This protein binds this small molecule.
Small molecule (SMILES): CC(=O)N[C@@H]1[C@@H](O)[C@H](O)[C@@H](CO)O[C@H]1O

Binding-site contacts:
Ligand atom C1 contacts residue ASN457 of chain 1.A at 1.5 Å.
Ligand atom O7 contacts residue THR456 of chain 1.A at 4.4 Å.
Ligand atom O6 contacts residue SER459 of chain 1.A at 3.7 Å.
Ligand atom O6 contacts residue ASN457 of chain 1.A at 4.2 Å.
Ligand atom N2 contacts residue ASN457 of chain 1.A at 2.9 Å (h-bond).
Ligand atom C8 contacts residue ASN457 of chain 1.A at 4.4 Å.
Ligand atom C5 contacts residue ASN457 of chain 1.A at 3.8 Å.
Ligand atom C7 contacts residue ASN457 of chain 1.A at 3.2 Å.
Ligand atom O5 contacts residue ASN457 of chain 1.A at 2.5 Å (h-bond).
Ligand atom O7 contacts residue ASN457 of chain 1.A at 3.2 Å (h-bond).
Ligand atom C4 contacts residue ASN457 of chain 1.A at 4.3 Å.
Ligand atom C3 contacts residue ASN457 of chain 1.A at 3.8 Å.
Ligand atom C2 contacts residue ASN457 of chain 1.A at 2.5 Å.

Sequence of chain 1.A:
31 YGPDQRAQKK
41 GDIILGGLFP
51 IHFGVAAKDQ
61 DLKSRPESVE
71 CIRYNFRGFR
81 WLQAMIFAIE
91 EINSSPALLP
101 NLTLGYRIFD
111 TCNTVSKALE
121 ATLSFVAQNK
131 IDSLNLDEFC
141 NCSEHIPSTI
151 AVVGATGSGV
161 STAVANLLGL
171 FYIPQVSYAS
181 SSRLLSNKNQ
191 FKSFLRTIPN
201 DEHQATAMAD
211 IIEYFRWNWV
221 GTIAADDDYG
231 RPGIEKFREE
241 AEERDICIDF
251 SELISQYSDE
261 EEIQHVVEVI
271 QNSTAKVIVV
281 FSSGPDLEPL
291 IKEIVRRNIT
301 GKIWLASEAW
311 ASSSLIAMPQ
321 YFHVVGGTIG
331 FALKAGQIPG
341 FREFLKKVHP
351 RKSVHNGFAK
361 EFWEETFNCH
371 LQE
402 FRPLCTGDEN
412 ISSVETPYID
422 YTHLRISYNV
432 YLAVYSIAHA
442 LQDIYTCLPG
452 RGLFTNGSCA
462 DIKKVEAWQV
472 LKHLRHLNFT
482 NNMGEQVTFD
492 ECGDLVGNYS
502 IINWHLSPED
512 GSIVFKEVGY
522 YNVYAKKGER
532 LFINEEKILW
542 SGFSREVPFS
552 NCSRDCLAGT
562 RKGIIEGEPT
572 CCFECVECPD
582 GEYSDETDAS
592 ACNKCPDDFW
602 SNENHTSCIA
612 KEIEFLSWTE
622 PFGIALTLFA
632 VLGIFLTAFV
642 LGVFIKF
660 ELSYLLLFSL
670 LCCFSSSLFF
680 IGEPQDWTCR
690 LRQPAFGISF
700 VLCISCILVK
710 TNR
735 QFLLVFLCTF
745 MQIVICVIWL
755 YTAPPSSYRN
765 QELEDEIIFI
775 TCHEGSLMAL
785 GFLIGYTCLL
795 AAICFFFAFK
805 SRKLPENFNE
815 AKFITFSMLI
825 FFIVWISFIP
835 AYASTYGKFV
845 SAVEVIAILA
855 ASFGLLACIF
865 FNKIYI